This protein binds this small molecule.
Small molecule (SMILES): CC(C)Cc1cn(-c2ccc(C(=O)NCCC(F)(F)F)cc2)nn1

Sequence of chain 2.A:
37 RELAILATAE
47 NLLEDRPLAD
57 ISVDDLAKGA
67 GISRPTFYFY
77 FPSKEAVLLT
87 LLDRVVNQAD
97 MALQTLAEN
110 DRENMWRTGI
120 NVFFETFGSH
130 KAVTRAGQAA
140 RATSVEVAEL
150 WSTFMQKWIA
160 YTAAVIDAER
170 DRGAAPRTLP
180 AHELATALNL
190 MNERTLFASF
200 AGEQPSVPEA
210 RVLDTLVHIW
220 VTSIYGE

Binding-site contacts:
Ligand atom N4 contacts residue ASN188 of chain 2.A at 2.9 Å (h-bond).
Ligand atom C9 contacts residue PHE122 of chain 2.A at 3.6 Å (hydrophobic).
Ligand atom C12 contacts residue ILE119 of chain 2.A at 3.8 Å (hydrophobic).
Ligand atom C11 contacts residue TRP219 of chain 2.A at 3.6 Å (hydrophobic).
Ligand atom F1 contacts residue TRP150 of chain 2.A at 3.7 Å.
Ligand atom C6 contacts residue GLY118 of chain 2.A at 3.7 Å.
Ligand atom C6 contacts residue TRP115 of chain 2.A at 3.8 Å (hydrophobic).
Ligand atom O1 contacts residue PHE122 of chain 2.A at 3.6 Å.
Ligand atom C5 contacts residue TRP115 of chain 2.A at 3.6 Å (hydrophobic).
Ligand atom F3 contacts residue GLU192 of chain 2.A at 3.6 Å.
Ligand atom F3 contacts residue LEU195 of chain 2.A at 3.5 Å.
Ligand atom C2 contacts residue TYR160 of chain 2.A at 3.6 Å (hydrophobic).
Ligand atom C9 contacts residue THR161 of chain 2.A at 3.7 Å.
Ligand atom C11 contacts residue ASN191 of chain 2.A at 3.8 Å.
Ligand atom C13 contacts residue ASN188 of chain 2.A at 3.7 Å.
Ligand atom F1 contacts residue PHE196 of chain 2.A at 3.5 Å.
Ligand atom N3 contacts residue TYR160 of chain 2.A at 2.9 Å.
Ligand atom N2 contacts residue TYR160 of chain 2.A at 3.3 Å.
Ligand atom C1 contacts residue LEU102 of chain 2.A at 3.7 Å (hydrophobic).
Ligand atom C13 contacts residue PHE122 of chain 2.A at 3.7 Å (hydrophobic).
Ligand atom F1 contacts residue PHE126 of chain 2.A at 3.5 Å.
Ligand atom C11 contacts residue PHE122 of chain 2.A at 3.6 Å (hydrophobic).
Ligand atom C10 contacts residue ASN188 of chain 2.A at 3.8 Å.
Ligand atom C8 contacts residue THR161 of chain 2.A at 3.1 Å.
Ligand atom C14 contacts residue ASN188 of chain 2.A at 3.5 Å.
Ligand atom C3 contacts residue TYR160 of chain 2.A at 3.7 Å (hydrophobic).
Ligand atom C10 contacts residue PHE122 of chain 2.A at 3.5 Å (hydrophobic).
Ligand atom C3 contacts residue MET114 of chain 2.A at 3.5 Å (hydrophobic).
Ligand atom C10 contacts residue TRP219 of chain 2.A at 3.7 Å (hydrophobic).
Ligand atom C12 contacts residue TRP219 of chain 2.A at 3.6 Å (hydrophobic).
Ligand atom F1 contacts residue PHE122 of chain 2.A at 3.7 Å.
Ligand atom C13 contacts residue ASN191 of chain 2.A at 3.6 Å.
Ligand atom O1 contacts residue ASN191 of chain 2.A at 2.8 Å (h-bond).
Ligand atom F2 contacts residue MET154 of chain 2.A at 3.6 Å.
Ligand atom C9 contacts residue ASN188 of chain 2.A at 3.2 Å.
Ligand atom F2 contacts residue TRP150 of chain 2.A at 3.3 Å.
Ligand atom C15 contacts residue PHE122 of chain 2.A at 3.5 Å (hydrophobic).
Ligand atom F3 contacts residue ASN191 of chain 2.A at 3.7 Å.
Ligand atom F2 contacts residue GLU192 of chain 2.A at 3.3 Å.
Ligand atom N2 contacts residue THR161 of chain 2.A at 3.6 Å.